This protein binds this small molecule.
Small molecule (SMILES): N[C@@H](CS)C(=O)O

Sequence of chain 1.D:
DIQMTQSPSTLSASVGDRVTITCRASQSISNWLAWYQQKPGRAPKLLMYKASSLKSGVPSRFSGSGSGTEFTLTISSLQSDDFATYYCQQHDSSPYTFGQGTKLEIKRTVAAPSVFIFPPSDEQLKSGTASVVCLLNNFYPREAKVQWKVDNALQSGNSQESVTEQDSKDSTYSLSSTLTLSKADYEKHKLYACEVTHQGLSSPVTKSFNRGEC

Binding-site contacts:
Ligand atom CB contacts residue CYS214 of chain 1.D at 3.0 Å (hydrophobic).
Ligand atom CA contacts residue CYS214 of chain 1.D at 4.2 Å (hydrophobic).
Ligand atom N contacts residue ASP1 of chain 1.M at 3.6 Å.
Ligand atom SG contacts residue ASP1 of chain 1.M at 3.8 Å.
Ligand atom CB contacts residue ASP1 of chain 1.M at 3.3 Å.
Ligand atom C contacts residue ASP1 of chain 1.M at 1.3 Å.
Ligand atom SG contacts residue CYS214 of chain 1.D at 2.0 Å (h-bond).
Ligand atom O contacts residue ASP1 of chain 1.M at 2.2 Å (salt-bridge).
Ligand atom CA contacts residue ASP1 of chain 1.M at 2.4 Å.